Binding-site contacts:
Ligand atom O5 contacts residue ASN95 of chain 1.A at 2.4 Å (h-bond).
Ligand atom C6 contacts residue ALA99 of chain 1.A at 4.3 Å (hydrophobic).
Ligand atom C3 contacts residue ASN95 of chain 1.A at 3.9 Å.
Ligand atom C7 contacts residue ALA53 of chain 1.A at 4.2 Å (hydrophobic).
Ligand atom C5 contacts residue ASN95 of chain 1.A at 3.6 Å.
Ligand atom C8 contacts residue ASN95 of chain 1.A at 4.4 Å.
Ligand atom N2 contacts residue ALA53 of chain 1.A at 3.9 Å.
Ligand atom O5 contacts residue ALA99 of chain 1.A at 4.5 Å.
Ligand atom C7 contacts residue ASN95 of chain 1.A at 3.3 Å.
Ligand atom C3 contacts residue HIS55 of chain 1.A at 4.4 Å.
Ligand atom C8 contacts residue LEU92 of chain 1.A at 4.2 Å (hydrophobic).
Ligand atom C8 contacts residue ALA53 of chain 1.A at 3.9 Å (hydrophobic).
Ligand atom O7 contacts residue LEU92 of chain 1.A at 3.5 Å.
Ligand atom C2 contacts residue ASN95 of chain 1.A at 2.5 Å.
Ligand atom C1 contacts residue HIS55 of chain 1.A at 4.2 Å.
Ligand atom C1 contacts residue ALA53 of chain 1.A at 4.3 Å (hydrophobic).
Ligand atom C1 contacts residue ASN95 of chain 1.A at 1.4 Å.
Ligand atom N2 contacts residue HIS55 of chain 1.A at 4.0 Å.
Ligand atom O6 contacts residue HIS55 of chain 1.A at 4.2 Å.
Ligand atom N2 contacts residue ASN95 of chain 1.A at 3.0 Å (h-bond).
Ligand atom O7 contacts residue ASN95 of chain 1.A at 3.2 Å (h-bond).
Ligand atom O6 contacts residue ALA99 of chain 1.A at 4.0 Å.
Ligand atom C2 contacts residue HIS55 of chain 1.A at 4.4 Å.
Ligand atom C4 contacts residue ASN95 of chain 1.A at 4.3 Å.
Ligand atom C7 contacts residue LEU92 of chain 1.A at 4.2 Å (hydrophobic).

A protein and the small-molecule ligand that binds it are described below.
Small molecule (SMILES): CC(=O)N[C@@H]1[C@@H](O)[C@H](O)[C@@H](CO)O[C@H]1O

Sequence of chain 1.A:
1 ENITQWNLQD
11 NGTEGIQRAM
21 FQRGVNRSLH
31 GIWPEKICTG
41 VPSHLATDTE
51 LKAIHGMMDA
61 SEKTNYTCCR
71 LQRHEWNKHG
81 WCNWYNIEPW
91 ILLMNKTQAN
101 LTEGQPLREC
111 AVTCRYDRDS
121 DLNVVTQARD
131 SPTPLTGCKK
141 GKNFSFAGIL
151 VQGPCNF